The protein below binds the small molecule below.
Small molecule (SMILES): CC(=O)N[C@@H]1[C@@H](O)[C@H](O)[C@@H](CO)O[C@H]1O

Sequence of chain 1.D:
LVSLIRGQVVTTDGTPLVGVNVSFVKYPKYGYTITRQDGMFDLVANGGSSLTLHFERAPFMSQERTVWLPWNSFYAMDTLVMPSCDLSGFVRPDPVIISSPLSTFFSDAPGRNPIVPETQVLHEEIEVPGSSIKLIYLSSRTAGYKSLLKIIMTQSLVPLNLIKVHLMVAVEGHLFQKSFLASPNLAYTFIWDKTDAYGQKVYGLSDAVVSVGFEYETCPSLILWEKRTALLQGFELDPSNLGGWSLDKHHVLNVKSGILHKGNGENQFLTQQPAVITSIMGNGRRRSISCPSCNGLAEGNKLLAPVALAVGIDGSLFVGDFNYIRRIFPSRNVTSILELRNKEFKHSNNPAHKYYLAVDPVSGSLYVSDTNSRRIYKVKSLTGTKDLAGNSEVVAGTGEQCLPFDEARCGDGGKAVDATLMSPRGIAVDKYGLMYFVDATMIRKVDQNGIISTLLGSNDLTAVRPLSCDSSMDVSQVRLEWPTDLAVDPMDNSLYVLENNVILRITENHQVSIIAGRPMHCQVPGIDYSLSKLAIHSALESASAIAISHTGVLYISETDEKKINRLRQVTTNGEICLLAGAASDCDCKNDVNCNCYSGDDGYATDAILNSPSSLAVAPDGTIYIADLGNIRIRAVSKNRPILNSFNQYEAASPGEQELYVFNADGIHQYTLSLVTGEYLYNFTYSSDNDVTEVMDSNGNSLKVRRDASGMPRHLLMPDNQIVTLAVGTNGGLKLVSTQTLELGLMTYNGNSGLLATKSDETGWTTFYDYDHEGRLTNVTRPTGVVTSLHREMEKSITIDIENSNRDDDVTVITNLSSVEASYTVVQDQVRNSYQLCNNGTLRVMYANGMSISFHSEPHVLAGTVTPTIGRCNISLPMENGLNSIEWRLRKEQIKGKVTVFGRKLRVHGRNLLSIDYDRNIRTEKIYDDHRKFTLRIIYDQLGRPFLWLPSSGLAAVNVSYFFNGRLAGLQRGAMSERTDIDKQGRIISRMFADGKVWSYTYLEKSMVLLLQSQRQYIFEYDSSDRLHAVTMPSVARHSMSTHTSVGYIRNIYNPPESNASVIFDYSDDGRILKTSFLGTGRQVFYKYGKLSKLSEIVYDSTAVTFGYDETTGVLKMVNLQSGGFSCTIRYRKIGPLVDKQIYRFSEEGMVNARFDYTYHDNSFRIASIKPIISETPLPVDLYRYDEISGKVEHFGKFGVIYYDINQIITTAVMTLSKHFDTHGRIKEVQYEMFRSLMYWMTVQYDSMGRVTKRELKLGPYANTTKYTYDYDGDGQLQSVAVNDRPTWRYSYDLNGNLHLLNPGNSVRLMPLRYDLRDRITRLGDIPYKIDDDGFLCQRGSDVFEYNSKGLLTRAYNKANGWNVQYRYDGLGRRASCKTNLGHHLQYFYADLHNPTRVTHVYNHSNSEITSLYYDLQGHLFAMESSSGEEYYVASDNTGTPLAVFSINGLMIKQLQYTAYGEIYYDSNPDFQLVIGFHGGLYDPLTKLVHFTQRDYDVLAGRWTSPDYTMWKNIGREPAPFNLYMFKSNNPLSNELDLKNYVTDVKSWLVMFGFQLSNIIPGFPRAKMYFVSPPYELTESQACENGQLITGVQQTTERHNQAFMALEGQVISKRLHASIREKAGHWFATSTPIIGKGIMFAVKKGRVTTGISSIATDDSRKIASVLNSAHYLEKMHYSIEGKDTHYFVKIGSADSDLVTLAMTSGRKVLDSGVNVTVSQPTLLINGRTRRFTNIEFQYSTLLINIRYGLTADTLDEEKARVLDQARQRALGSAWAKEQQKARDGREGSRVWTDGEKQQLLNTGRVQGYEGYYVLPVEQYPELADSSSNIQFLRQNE

Binding-site contacts:
Ligand atom C8 contacts residue ASN1273 of chain 1.D at 3.6 Å.
Ligand atom C2 contacts residue ASN1273 of chain 1.D at 2.5 Å.
Ligand atom C3 contacts residue ASN1273 of chain 1.D at 3.8 Å.
Ligand atom C5 contacts residue ASN1273 of chain 1.D at 3.6 Å.
Ligand atom C4 contacts residue ASN1273 of chain 1.D at 4.2 Å.
Ligand atom O7 contacts residue ASN1273 of chain 1.D at 4.0 Å.
Ligand atom N2 contacts residue ASN1273 of chain 1.D at 3.0 Å (h-bond).
Ligand atom C1 contacts residue ASN1273 of chain 1.D at 1.4 Å.
Ligand atom C7 contacts residue ASN1273 of chain 1.D at 3.3 Å.
Ligand atom O5 contacts residue ASN1273 of chain 1.D at 2.3 Å (h-bond).